Sequence of chain 3.C:
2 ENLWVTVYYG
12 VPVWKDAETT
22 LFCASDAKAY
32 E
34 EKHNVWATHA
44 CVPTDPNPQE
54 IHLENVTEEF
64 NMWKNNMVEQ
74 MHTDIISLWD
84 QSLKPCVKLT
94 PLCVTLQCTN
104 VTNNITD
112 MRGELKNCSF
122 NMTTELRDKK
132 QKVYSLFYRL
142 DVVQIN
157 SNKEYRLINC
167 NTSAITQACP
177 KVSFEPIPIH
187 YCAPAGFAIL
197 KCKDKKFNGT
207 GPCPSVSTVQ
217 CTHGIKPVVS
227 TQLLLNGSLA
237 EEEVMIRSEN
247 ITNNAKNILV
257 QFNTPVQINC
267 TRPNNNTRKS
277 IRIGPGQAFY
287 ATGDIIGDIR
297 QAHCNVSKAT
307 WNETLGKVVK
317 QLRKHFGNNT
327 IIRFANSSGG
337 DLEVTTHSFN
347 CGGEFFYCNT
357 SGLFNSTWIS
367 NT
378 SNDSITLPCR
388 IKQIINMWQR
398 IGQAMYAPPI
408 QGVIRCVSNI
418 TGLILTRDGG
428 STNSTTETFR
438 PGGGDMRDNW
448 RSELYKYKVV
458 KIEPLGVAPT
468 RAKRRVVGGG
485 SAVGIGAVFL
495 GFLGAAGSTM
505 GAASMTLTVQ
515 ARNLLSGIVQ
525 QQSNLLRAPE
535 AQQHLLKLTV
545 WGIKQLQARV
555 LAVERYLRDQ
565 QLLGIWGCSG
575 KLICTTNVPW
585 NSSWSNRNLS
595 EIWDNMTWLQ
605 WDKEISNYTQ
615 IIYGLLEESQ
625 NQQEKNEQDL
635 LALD

A small-molecule ligand and the protein it binds are described below.
Small molecule (SMILES): OC[C@H]1O[C@H](O[C@H]2[C@H](O)[C@@H]([C@@H]3O[C@]34O[C@H](CO)[C@@H](O)[C@H](O[C@H]3O[C@H](CO)[C@@H](O)[C@H](O)[C@@H]3O)[C@@H]4O)OC[C@H]2O)[C@@H](O)[C@@H](O)[C@@H]1O

Binding-site contacts:
Ligand atom C1 contacts residue NAG2 of chain 3.P at 1.9 Å.
Ligand atom C3 contacts residue NAG2 of chain 3.P at 3.0 Å.
Ligand atom C5 contacts residue NAG2 of chain 3.P at 3.5 Å.
Ligand atom O2 contacts residue NAG2 of chain 3.P at 3.7 Å.
Ligand atom O6 contacts residue ASP110 of chain 3.C at 3.2 Å (salt-bridge).
Ligand atom C2 contacts residue NAG2 of chain 3.P at 2.4 Å.
Ligand atom O5 contacts residue NAG2 of chain 3.P at 3.0 Å (h-bond).
Ligand atom C6 contacts residue ASP110 of chain 3.C at 4.4 Å.
Ligand atom C4 contacts residue NAG2 of chain 3.P at 3.8 Å.
Ligand atom O3 contacts residue NAG2 of chain 3.P at 4.3 Å.